Sequence of chain 5.A:
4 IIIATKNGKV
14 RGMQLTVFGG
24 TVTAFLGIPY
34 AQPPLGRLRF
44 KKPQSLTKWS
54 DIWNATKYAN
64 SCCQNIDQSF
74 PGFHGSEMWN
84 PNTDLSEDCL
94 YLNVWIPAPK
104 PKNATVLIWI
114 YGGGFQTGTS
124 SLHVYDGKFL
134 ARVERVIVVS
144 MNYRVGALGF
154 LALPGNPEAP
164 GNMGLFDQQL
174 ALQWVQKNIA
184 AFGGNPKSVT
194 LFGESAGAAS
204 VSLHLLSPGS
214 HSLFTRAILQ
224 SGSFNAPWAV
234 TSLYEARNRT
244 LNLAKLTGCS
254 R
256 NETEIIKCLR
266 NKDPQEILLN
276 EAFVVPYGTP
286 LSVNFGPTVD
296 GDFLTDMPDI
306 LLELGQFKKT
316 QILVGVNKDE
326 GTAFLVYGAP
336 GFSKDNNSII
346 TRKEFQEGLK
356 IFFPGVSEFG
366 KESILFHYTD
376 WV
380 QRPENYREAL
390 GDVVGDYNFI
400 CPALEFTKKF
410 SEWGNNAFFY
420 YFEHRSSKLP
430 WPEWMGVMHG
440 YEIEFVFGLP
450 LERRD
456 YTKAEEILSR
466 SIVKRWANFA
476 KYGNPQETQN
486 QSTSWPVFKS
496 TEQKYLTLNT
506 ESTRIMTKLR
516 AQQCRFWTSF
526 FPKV

Binding-site contacts:
Ligand atom C4 contacts residue ASN485 of chain 5.A at 4.1 Å.
Ligand atom C2 contacts residue ASN485 of chain 5.A at 2.4 Å.
Ligand atom C5 contacts residue ASN485 of chain 5.A at 3.6 Å.
Ligand atom O5 contacts residue ASN485 of chain 5.A at 2.3 Å (h-bond).
Ligand atom O7 contacts residue GLU482 of chain 5.A at 4.4 Å.
Ligand atom C3 contacts residue ASN485 of chain 5.A at 3.8 Å.
Ligand atom N2 contacts residue ASN485 of chain 5.A at 3.0 Å (h-bond).
Ligand atom C8 contacts residue GLU482 of chain 5.A at 3.8 Å.
Ligand atom C8 contacts residue LYS469 of chain 5.A at 3.8 Å.
Ligand atom C1 contacts residue ASN485 of chain 5.A at 1.4 Å.
Ligand atom O7 contacts residue ASN485 of chain 5.A at 3.5 Å (h-bond).
Ligand atom C7 contacts residue ARG465 of chain 5.A at 3.6 Å.
Ligand atom C3 contacts residue ARG465 of chain 5.A at 4.5 Å.
Ligand atom O7 contacts residue SER466 of chain 5.A at 4.2 Å.
Ligand atom C8 contacts residue ARG465 of chain 5.A at 3.9 Å.
Ligand atom O7 contacts residue ARG465 of chain 5.A at 3.4 Å.
Ligand atom C7 contacts residue ASN485 of chain 5.A at 3.4 Å.
Ligand atom O3 contacts residue ARG465 of chain 5.A at 3.4 Å.
Ligand atom N2 contacts residue ARG465 of chain 5.A at 4.1 Å.
Ligand atom C7 contacts residue GLU482 of chain 5.A at 4.2 Å.

The protein below binds the small molecule below.
Small molecule (SMILES): CC(=O)N[C@@H]1[C@@H](O)[C@H](O)[C@@H](CO)O[C@H]1O